Sequence of chain 1.D:
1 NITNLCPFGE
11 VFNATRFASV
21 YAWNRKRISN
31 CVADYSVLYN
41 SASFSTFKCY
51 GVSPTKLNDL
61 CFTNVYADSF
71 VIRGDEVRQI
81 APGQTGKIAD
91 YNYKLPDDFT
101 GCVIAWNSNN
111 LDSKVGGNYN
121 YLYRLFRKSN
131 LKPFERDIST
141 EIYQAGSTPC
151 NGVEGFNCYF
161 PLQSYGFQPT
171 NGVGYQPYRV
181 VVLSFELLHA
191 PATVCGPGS

Binding-site contacts:
Ligand atom C5 contacts residue ASN13 of chain 1.D at 3.7 Å.
Ligand atom N2 contacts residue ASN13 of chain 1.D at 2.9 Å (h-bond).
Ligand atom C7 contacts residue ALA14 of chain 1.D at 4.4 Å (hydrophobic).
Ligand atom C8 contacts residue LEU111 of chain 1.D at 4.1 Å (hydrophobic).
Ligand atom C8 contacts residue ASN13 of chain 1.D at 3.3 Å.
Ligand atom C1 contacts residue ASN13 of chain 1.D at 1.4 Å.
Ligand atom O7 contacts residue LEU111 of chain 1.D at 4.2 Å.
Ligand atom O5 contacts residue ASN13 of chain 1.D at 2.4 Å (h-bond).
Ligand atom C7 contacts residue ASN13 of chain 1.D at 3.6 Å.
Ligand atom C3 contacts residue ASN13 of chain 1.D at 3.8 Å.
Ligand atom O7 contacts residue ASN13 of chain 1.D at 3.9 Å.
Ligand atom C2 contacts residue ASN13 of chain 1.D at 2.5 Å.
Ligand atom C4 contacts residue ASN13 of chain 1.D at 4.2 Å.
Ligand atom C8 contacts residue THR15 of chain 1.D at 3.8 Å.
Ligand atom C8 contacts residue ALA14 of chain 1.D at 3.4 Å (hydrophobic).

This small molecule binds to this protein.
Small molecule (SMILES): CC(=O)N[C@@H]1[C@@H](O)[C@H](O)[C@@H](CO)O[C@H]1O